Binding-site contacts:
Ligand atom C contacts residue TYR171 of chain 1.A at 4.1 Å (hydrophobic).
Ligand atom F contacts residue TYR171 of chain 1.A at 3.3 Å.
Ligand atom C6 contacts residue LEU12 of chain 1.A at 3.8 Å (hydrophobic).
Ligand atom C7 contacts residue TYR171 of chain 1.A at 4.3 Å (hydrophobic).
Ligand atom C5 contacts residue GLU9 of chain 1.A at 3.8 Å.
Ligand atom N1 contacts residue GLU9 of chain 1.A at 4.4 Å.
Ligand atom C5 contacts residue LEU12 of chain 1.A at 4.0 Å (hydrophobic).
Ligand atom C7 contacts residue LEU12 of chain 1.A at 4.2 Å (hydrophobic).
Ligand atom N1 contacts residue LEU12 of chain 1.A at 4.1 Å.
Ligand atom C6 contacts residue GLU9 of chain 1.A at 4.0 Å.
Ligand atom C2 contacts residue GLU11 of chain 1.A at 4.2 Å.
Ligand atom C1 contacts residue GLU11 of chain 1.A at 4.4 Å.
Ligand atom C4 contacts residue LEU12 of chain 1.A at 4.4 Å (hydrophobic).
Ligand atom C8 contacts residue TYR171 of chain 1.A at 4.1 Å (hydrophobic).
Ligand atom O contacts residue TYR171 of chain 1.A at 3.7 Å.
Ligand atom C3 contacts residue GLU11 of chain 1.A at 3.6 Å.
Ligand atom C3 contacts residue LEU12 of chain 1.A at 4.4 Å (hydrophobic).
Ligand atom C contacts residue ARG15 of chain 1.A at 4.3 Å.
Ligand atom C contacts residue GLU11 of chain 1.A at 3.5 Å.
Ligand atom C1 contacts residue TYR171 of chain 1.A at 4.0 Å (hydrophobic).

Sequence of chain 1.A:
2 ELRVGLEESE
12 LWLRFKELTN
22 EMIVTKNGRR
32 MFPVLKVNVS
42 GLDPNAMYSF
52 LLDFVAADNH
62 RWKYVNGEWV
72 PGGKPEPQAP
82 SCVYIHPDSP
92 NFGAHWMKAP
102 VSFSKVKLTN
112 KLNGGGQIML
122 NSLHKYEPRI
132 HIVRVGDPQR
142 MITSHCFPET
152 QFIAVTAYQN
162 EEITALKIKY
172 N

A small-molecule ligand and the protein it binds are described below.
Small molecule (SMILES): C[C@@H](CO)N(C)c1ncccc1F